A protein and the small-molecule ligand that binds it are described below.
Small molecule (SMILES): O=C1[C@H](Cc2ccc(O)cc2)N2C(=O)CCN(C(=O)NCc3ccccc3)[C@H]2CN1Cc1cccc2ccccc12

Sequence of chain 1.A:
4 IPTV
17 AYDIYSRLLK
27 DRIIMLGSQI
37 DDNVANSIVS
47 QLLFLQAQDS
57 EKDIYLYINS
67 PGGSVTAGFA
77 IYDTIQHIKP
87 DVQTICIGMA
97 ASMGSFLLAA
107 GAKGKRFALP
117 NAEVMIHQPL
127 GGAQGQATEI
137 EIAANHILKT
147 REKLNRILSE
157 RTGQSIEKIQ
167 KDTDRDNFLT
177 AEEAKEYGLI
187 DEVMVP

Binding-site contacts:
Ligand atom CAR contacts residue HIS83 of chain 1.B at 3.7 Å.
Ligand atom CAG contacts residue ASP27 of chain 1.A at 4.0 Å.
Ligand atom CAV contacts residue LEU49 of chain 1.B at 3.8 Å (hydrophobic).
Ligand atom CAU contacts residue ILE93 of chain 1.A at 3.6 Å (hydrophobic).
Ligand atom OBD contacts residue LEU49 of chain 1.B at 3.5 Å.
Ligand atom CAE contacts residue LEU49 of chain 1.B at 3.7 Å (hydrophobic).
Ligand atom CAW contacts residue TYR63 of chain 1.A at 3.8 Å (hydrophobic).
Ligand atom CBM contacts residue ILE29 of chain 1.A at 3.9 Å (hydrophobic).
Ligand atom CBI contacts residue TYR61 of chain 1.A at 3.9 Å (hydrophobic).
Ligand atom CAF contacts residue ALA53 of chain 1.B at 3.5 Å (hydrophobic).
Ligand atom CAA contacts residue ALA53 of chain 1.B at 3.5 Å (hydrophobic).
Ligand atom N contacts residue TYR61 of chain 1.A at 4.0 Å.
Ligand atom CAZ contacts residue ILE91 of chain 1.A at 3.4 Å (hydrophobic).
Ligand atom CAV contacts residue TYR63 of chain 1.A at 3.9 Å (hydrophobic).
Ligand atom CAD contacts residue PHE50 of chain 1.B at 3.9 Å (hydrophobic).
Ligand atom CAE contacts residue ILE29 of chain 1.A at 3.9 Å (hydrophobic).
Ligand atom CBM contacts residue TYR61 of chain 1.A at 3.7 Å (hydrophobic).
Ligand atom CAW contacts residue LEU49 of chain 1.B at 3.9 Å (hydrophobic).
Ligand atom O contacts residue MET190 of chain 1.A at 3.9 Å.
Ligand atom CAF contacts residue ASP27 of chain 1.A at 4.0 Å.
Ligand atom NBH contacts residue TYR61 of chain 1.A at 3.7 Å.
Ligand atom CAB contacts residue ASP27 of chain 1.A at 3.9 Å.
Ligand atom CAX contacts residue ILE29 of chain 1.A at 3.9 Å (hydrophobic).
Ligand atom CBI contacts residue ILE29 of chain 1.A at 3.8 Å (hydrophobic).
Ligand atom OBA contacts residue TYR61 of chain 1.A at 3.2 Å (h-bond).
Ligand atom CAB contacts residue ARG23 of chain 1.A at 3.5 Å.
Ligand atom CBE contacts residue ILE29 of chain 1.A at 3.8 Å (hydrophobic).
Ligand atom CAC contacts residue LEU24 of chain 1.A at 3.7 Å (hydrophobic).
Ligand atom CAS contacts residue ILE93 of chain 1.A at 3.9 Å (hydrophobic).
Ligand atom C contacts residue TYR61 of chain 1.A at 3.9 Å (hydrophobic).
Ligand atom CAD contacts residue LEU24 of chain 1.A at 3.6 Å (hydrophobic).
Ligand atom CAV contacts residue ILE93 of chain 1.A at 3.9 Å (hydrophobic).
Ligand atom NBN contacts residue ILE29 of chain 1.A at 3.6 Å.
Ligand atom CAA contacts residue ASP27 of chain 1.A at 3.5 Å.
Ligand atom CBK contacts residue TYR61 of chain 1.A at 3.5 Å (hydrophobic).
Ligand atom CBL contacts residue TYR61 of chain 1.A at 3.7 Å (hydrophobic).
Ligand atom CAT contacts residue ILE93 of chain 1.A at 3.4 Å (hydrophobic).
Ligand atom CAW contacts residue ILE29 of chain 1.A at 4.0 Å (hydrophobic).
Ligand atom CAG contacts residue ALA53 of chain 1.B at 3.6 Å (hydrophobic).
Ligand atom CAS contacts residue HIS83 of chain 1.B at 4.0 Å.

Sequence of chain 1.B:
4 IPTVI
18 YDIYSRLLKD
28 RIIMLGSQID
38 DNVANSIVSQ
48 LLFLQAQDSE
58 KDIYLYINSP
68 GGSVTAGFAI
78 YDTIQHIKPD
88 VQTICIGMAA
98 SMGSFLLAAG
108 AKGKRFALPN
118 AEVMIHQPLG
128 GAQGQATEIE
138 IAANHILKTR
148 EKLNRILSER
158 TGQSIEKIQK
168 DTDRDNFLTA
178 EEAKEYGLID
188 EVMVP